Sequence of chain 2.A:
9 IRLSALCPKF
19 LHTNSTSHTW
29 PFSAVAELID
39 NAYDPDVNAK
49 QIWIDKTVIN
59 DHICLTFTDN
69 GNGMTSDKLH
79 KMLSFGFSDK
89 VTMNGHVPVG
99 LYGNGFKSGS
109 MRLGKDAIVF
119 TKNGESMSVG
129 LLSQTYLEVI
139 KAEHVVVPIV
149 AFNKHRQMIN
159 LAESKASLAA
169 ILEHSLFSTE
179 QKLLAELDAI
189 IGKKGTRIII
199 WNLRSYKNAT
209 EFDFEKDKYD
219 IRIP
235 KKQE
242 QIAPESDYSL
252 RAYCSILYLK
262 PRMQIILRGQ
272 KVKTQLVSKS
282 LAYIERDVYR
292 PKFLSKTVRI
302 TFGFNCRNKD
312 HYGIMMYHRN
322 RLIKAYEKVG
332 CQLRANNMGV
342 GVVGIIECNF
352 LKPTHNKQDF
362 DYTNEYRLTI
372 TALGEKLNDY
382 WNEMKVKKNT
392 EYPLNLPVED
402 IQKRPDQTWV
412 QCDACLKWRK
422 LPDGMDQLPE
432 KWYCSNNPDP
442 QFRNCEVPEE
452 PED

Binding-site contacts:
Ligand atom C2 contacts residue VAL45 of chain 2.A at 3.2 Å (hydrophobic).
Ligand atom O3A contacts residue MG1 of chain 2.C at 3.5 Å.
Ligand atom N7 contacts residue ASN39 of chain 2.A at 3.3 Å.
Ligand atom O2B contacts residue SER86 of chain 2.A at 2.6 Å (h-bond).
Ligand atom O2A contacts residue LYS105 of chain 2.A at 2.7 Å (salt-bridge).
Ligand atom N3B contacts residue TYR100 of chain 2.A at 3.2 Å (h-bond).
Ligand atom O1A contacts residue PHE104 of chain 2.A at 3.1 Å (h-bond).
Ligand atom N1 contacts residue VAL45 of chain 2.A at 3.5 Å.
Ligand atom O3A contacts residue ASN102 of chain 2.A at 3.5 Å (h-bond).
Ligand atom O1A contacts residue MG1 of chain 2.C at 2.1 Å.
Ligand atom O3G contacts residue GLY98 of chain 2.A at 3.4 Å.
Ligand atom O3' contacts residue LYS88 of chain 2.A at 3.5 Å.
Ligand atom O3G contacts residue LYS358 of chain 2.A at 2.8 Å (salt-bridge).
Ligand atom N3B contacts residue GLY101 of chain 2.A at 3.0 Å (h-bond).
Ligand atom O1B contacts residue MG1 of chain 2.C at 2.1 Å.
Ligand atom N3B contacts residue LEU99 of chain 2.A at 3.0 Å (h-bond).
Ligand atom O4' contacts residue MET80 of chain 2.A at 3.1 Å.
Ligand atom O3A contacts residue GLY101 of chain 2.A at 3.1 Å.
Ligand atom O1B contacts residue LYS88 of chain 2.A at 2.5 Å (salt-bridge).
Ligand atom O1A contacts residue ASN39 of chain 2.A at 2.9 Å (h-bond).
Ligand atom O2A contacts residue GLY103 of chain 2.A at 3.2 Å (h-bond).
Ligand atom N6 contacts residue ASP67 of chain 2.A at 3.0 Å (salt-bridge).
Ligand atom PA contacts residue MG1 of chain 2.C at 3.2 Å.
Ligand atom N3 contacts residue VAL45 of chain 2.A at 3.4 Å.
Ligand atom O1B contacts residue ASN39 of chain 2.A at 3.1 Å (h-bond).
Ligand atom O2G contacts residue ASN102 of chain 2.A at 2.6 Å (h-bond).
Ligand atom PA contacts residue PHE104 of chain 2.A at 3.6 Å.
Ligand atom N1 contacts residue THR194 of chain 2.A at 3.2 Å.
Ligand atom O2A contacts residue PHE104 of chain 2.A at 2.9 Å (h-bond).
Ligand atom O3G contacts residue TYR100 of chain 2.A at 3.2 Å (h-bond).
Ligand atom PB contacts residue MG1 of chain 2.C at 3.2 Å.
Ligand atom N6 contacts residue THR194 of chain 2.A at 3.2 Å.
Ligand atom O2G contacts residue GLY103 of chain 2.A at 2.7 Å (h-bond).
Ligand atom PG contacts residue MG1 of chain 2.C at 3.3 Å.
Ligand atom O2G contacts residue GLY101 of chain 2.A at 3.1 Å (h-bond).
Ligand atom O2' contacts residue ASP44 of chain 2.A at 3.2 Å (salt-bridge).
Ligand atom O1G contacts residue MG1 of chain 2.C at 2.0 Å.
Ligand atom O1A contacts residue GLY103 of chain 2.A at 3.5 Å.
Ligand atom O2A contacts residue ASN102 of chain 2.A at 3.5 Å.
Ligand atom O3G contacts residue LEU99 of chain 2.A at 3.1 Å (h-bond).

A protein and the small-molecule ligand that binds it are described below.
Small molecule (SMILES): Nc1ncnc2c1ncn2[C@@H]1O[C@H](CO[P](=O)(O)O[P](=O)(O)NP(=O)(O)O)[C@@H](O)[C@H]1O